Sequence of chain 1.CA:
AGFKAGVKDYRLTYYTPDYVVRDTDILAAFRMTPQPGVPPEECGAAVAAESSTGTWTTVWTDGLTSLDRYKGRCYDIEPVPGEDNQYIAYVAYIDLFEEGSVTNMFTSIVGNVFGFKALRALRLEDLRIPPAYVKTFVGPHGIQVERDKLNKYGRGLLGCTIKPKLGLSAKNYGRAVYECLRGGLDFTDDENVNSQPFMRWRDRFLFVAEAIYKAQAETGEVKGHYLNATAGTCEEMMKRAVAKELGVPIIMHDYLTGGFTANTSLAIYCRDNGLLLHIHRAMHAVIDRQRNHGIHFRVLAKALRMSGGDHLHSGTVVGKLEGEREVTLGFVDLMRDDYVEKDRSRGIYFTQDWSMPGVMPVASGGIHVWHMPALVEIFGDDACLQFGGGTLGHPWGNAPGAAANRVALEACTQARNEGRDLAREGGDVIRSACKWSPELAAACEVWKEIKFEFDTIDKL

This protein binds this small molecule.
Small molecule (SMILES): O=C(O)[C@@](O)(COP(=O)(O)O)[C@H](O)[C@H](O)COP(=O)(O)O

Sequence of chain 1.U:
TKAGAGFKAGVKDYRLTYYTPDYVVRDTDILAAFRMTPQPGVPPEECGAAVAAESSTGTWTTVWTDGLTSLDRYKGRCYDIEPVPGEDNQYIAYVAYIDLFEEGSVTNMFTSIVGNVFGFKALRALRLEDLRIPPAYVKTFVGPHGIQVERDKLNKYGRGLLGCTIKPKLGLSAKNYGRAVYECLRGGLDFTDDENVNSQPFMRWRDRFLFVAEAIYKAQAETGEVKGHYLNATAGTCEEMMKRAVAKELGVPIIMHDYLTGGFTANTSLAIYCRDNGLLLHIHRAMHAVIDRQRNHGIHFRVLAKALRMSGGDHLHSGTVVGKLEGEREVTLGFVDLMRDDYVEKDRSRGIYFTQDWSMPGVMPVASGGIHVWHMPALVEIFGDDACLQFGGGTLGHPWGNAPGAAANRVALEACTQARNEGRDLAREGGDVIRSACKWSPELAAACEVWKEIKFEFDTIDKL

Binding-site contacts:
Ligand atom C2 contacts residue MG1 of chain 1.ZB at 2.8 Å.
Ligand atom O2 contacts residue LYS175 of chain 1.U at 2.9 Å (salt-bridge).
Ligand atom O3 contacts residue KCX201 of chain 1.U at 2.7 Å (h-bond).
Ligand atom O3 contacts residue MG1 of chain 1.ZB at 2.2 Å.
Ligand atom O3P contacts residue GLY404 of chain 1.U at 2.8 Å (h-bond).
Ligand atom O3 contacts residue GLU204 of chain 1.U at 2.8 Å (salt-bridge).
Ligand atom O2 contacts residue ASP203 of chain 1.U at 3.4 Å (salt-bridge).
Ligand atom O5 contacts residue LEU335 of chain 1.U at 3.3 Å.
Ligand atom O6 contacts residue ASN123 of chain 1.CA at 3.1 Å (h-bond).
Ligand atom O6 contacts residue LYS177 of chain 1.U at 2.7 Å (salt-bridge).
Ligand atom O6 contacts residue GLU204 of chain 1.U at 3.3 Å (salt-bridge).
Ligand atom O6 contacts residue ASP203 of chain 1.U at 3.2 Å (salt-bridge).
Ligand atom C3 contacts residue KCX201 of chain 1.U at 3.1 Å.
Ligand atom O7 contacts residue LYS334 of chain 1.U at 2.8 Å (salt-bridge).
Ligand atom O5P contacts residue LEU335 of chain 1.U at 3.5 Å.
Ligand atom O2P contacts residue TRP66 of chain 1.CA at 3.3 Å.
Ligand atom O4P contacts residue HIS327 of chain 1.U at 2.8 Å (h-bond).
Ligand atom O2 contacts residue THR173 of chain 1.U at 2.8 Å (h-bond).
Ligand atom O3P contacts residue LYS175 of chain 1.U at 3.4 Å.
Ligand atom O2P contacts residue GLY381 of chain 1.U at 2.8 Å (h-bond).
Ligand atom O3P contacts residue THR65 of chain 1.CA at 2.4 Å (h-bond).
Ligand atom C contacts residue LYS175 of chain 1.U at 3.4 Å.
Ligand atom O4 contacts residue SER379 of chain 1.U at 2.8 Å (h-bond).
Ligand atom C contacts residue MG1 of chain 1.ZB at 2.9 Å.
Ligand atom O2 contacts residue MG1 of chain 1.ZB at 2.3 Å.
Ligand atom P1 contacts residue THR65 of chain 1.CA at 3.5 Å.
Ligand atom O6 contacts residue LYS175 of chain 1.U at 3.4 Å (salt-bridge).
Ligand atom O2P contacts residue GLY380 of chain 1.U at 3.4 Å.
Ligand atom C3 contacts residue MG1 of chain 1.ZB at 3.0 Å.
Ligand atom O1 contacts residue LYS175 of chain 1.U at 3.2 Å (salt-bridge).
Ligand atom O6 contacts residue MG1 of chain 1.ZB at 2.2 Å.
Ligand atom O7 contacts residue GLU60 of chain 1.CA at 3.3 Å (salt-bridge).
Ligand atom O1P contacts residue GLY403 of chain 1.U at 2.8 Å (h-bond).
Ligand atom O4 contacts residue GLY380 of chain 1.U at 3.3 Å (h-bond).
Ligand atom O6P contacts residue ARG295 of chain 1.U at 2.9 Å (salt-bridge).
Ligand atom O3 contacts residue HIS294 of chain 1.U at 2.9 Å (h-bond).
Ligand atom O2 contacts residue KCX201 of chain 1.U at 3.1 Å (h-bond).
Ligand atom O2P contacts residue LYS334 of chain 1.U at 3.0 Å (salt-bridge).
Ligand atom O4P contacts residue SER379 of chain 1.U at 3.2 Å (h-bond).
Ligand atom O5P contacts residue ARG295 of chain 1.U at 3.0 Å (salt-bridge).